Binding-site contacts:
Ligand atom O3 contacts residue MG1 of chain 1.U at 2.2 Å.
Ligand atom C1 contacts residue ARG210 of chain 1.C at 4.5 Å.
Ligand atom C2 contacts residue LYS186 of chain 1.C at 3.5 Å.
Ligand atom C1 contacts residue GLY211 of chain 1.C at 3.8 Å.
Ligand atom O1 contacts residue MG1 of chain 1.U at 4.2 Å.
Ligand atom O1 contacts residue GLY211 of chain 1.C at 2.9 Å (h-bond).
Ligand atom C2 contacts residue THR244 of chain 1.C at 4.0 Å.
Ligand atom O1 contacts residue ALA209 of chain 1.C at 3.3 Å.
Ligand atom O3 contacts residue GLY211 of chain 1.C at 3.8 Å.
Ligand atom O2 contacts residue MET276 of chain 1.C at 4.2 Å.
Ligand atom O1 contacts residue THR244 of chain 1.C at 2.6 Å (h-bond).
Ligand atom O4 contacts residue ALA209 of chain 1.C at 4.3 Å.
Ligand atom O2 contacts residue LYS186 of chain 1.C at 3.7 Å.
Ligand atom O2 contacts residue ARG87 of chain 1.C at 4.1 Å.
Ligand atom C1 contacts residue ALA209 of chain 1.C at 3.4 Å (hydrophobic).
Ligand atom O4 contacts residue ASP212 of chain 1.C at 4.0 Å.
Ligand atom O2 contacts residue THR244 of chain 1.C at 3.5 Å (h-bond).
Ligand atom O4 contacts residue LYS186 of chain 1.C at 2.8 Å (salt-bridge).
Ligand atom C2 contacts residue GLU188 of chain 1.C at 3.8 Å.
Ligand atom O3 contacts residue GLU188 of chain 1.C at 2.9 Å (salt-bridge).
Ligand atom O4 contacts residue GLU188 of chain 1.C at 3.2 Å (salt-bridge).
Ligand atom O2 contacts residue MET207 of chain 1.C at 4.3 Å.
Ligand atom O2 contacts residue MG1 of chain 1.U at 4.2 Å.
Ligand atom O4 contacts residue MG1 of chain 1.U at 2.1 Å.
Ligand atom C2 contacts residue MG1 of chain 1.U at 2.9 Å.
Ligand atom C1 contacts residue ASP212 of chain 1.C at 3.8 Å.
Ligand atom O1 contacts residue ASP212 of chain 1.C at 3.9 Å.
Ligand atom O4 contacts residue I7N1 of chain 1.S at 3.9 Å.
Ligand atom C2 contacts residue ALA209 of chain 1.C at 3.8 Å (hydrophobic).
Ligand atom O2 contacts residue ALA209 of chain 1.C at 4.1 Å.
Ligand atom O1 contacts residue ARG210 of chain 1.C at 3.5 Å (salt-bridge).
Ligand atom O3 contacts residue ASP212 of chain 1.C at 2.9 Å (salt-bridge).
Ligand atom O3 contacts residue ALA209 of chain 1.C at 3.8 Å.
Ligand atom C1 contacts residue GLU188 of chain 1.C at 3.5 Å.
Ligand atom C1 contacts residue MG1 of chain 1.U at 2.9 Å.
Ligand atom C1 contacts residue THR244 of chain 1.C at 3.6 Å.

The protein below binds the small molecule below.
Small molecule (SMILES): O=C([O-])C(=O)[O-]

Sequence of chain 1.C:
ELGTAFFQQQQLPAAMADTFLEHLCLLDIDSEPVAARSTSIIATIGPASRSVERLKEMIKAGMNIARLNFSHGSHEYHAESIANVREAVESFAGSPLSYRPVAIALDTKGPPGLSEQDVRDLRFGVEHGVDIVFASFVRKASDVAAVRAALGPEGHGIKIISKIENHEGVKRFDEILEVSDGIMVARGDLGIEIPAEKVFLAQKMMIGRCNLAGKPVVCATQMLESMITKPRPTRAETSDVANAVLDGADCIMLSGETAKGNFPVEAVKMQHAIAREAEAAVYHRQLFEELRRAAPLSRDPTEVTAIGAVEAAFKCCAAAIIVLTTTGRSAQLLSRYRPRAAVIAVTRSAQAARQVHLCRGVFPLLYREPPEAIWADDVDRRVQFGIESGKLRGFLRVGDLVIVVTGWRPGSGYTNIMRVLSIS